This protein binds this small molecule.
Small molecule (SMILES): CC(=O)N[C@H]1[C@H](O[C@H]2[C@H](O)[C@@H](NC(C)=O)CO[C@@H]2CO)O[C@H](CO)[C@@H](O)[C@@H]1O

Binding-site contacts:
Ligand atom C6 contacts residue MAN6 of chain 1.F at 3.4 Å.
Ligand atom C5 contacts residue ASN254 of chain 1.A at 3.6 Å.
Ligand atom N2 contacts residue TYR158 of chain 1.A at 3.8 Å.
Ligand atom C8 contacts residue TYR158 of chain 1.A at 3.0 Å (hydrophobic).
Ligand atom C7 contacts residue TYR158 of chain 1.A at 4.1 Å (hydrophobic).
Ligand atom O5 contacts residue ASN254 of chain 1.A at 2.2 Å (h-bond).
Ligand atom O6 contacts residue MAN6 of chain 1.F at 3.0 Å (h-bond).
Ligand atom C2 contacts residue ASN254 of chain 1.A at 2.6 Å.
Ligand atom O7 contacts residue ASN254 of chain 1.A at 3.1 Å (h-bond).
Ligand atom O7 contacts residue PRO156 of chain 1.A at 3.7 Å.
Ligand atom C7 contacts residue GLU161 of chain 1.A at 3.5 Å.
Ligand atom N2 contacts residue MAN6 of chain 1.F at 4.2 Å.
Ligand atom C7 contacts residue TYR160 of chain 1.A at 4.2 Å (hydrophobic).
Ligand atom C7 contacts residue PRO156 of chain 1.A at 3.9 Å (hydrophobic).
Ligand atom C2 contacts residue GLU161 of chain 1.A at 4.2 Å.
Ligand atom N2 contacts residue ASN254 of chain 1.A at 2.5 Å (h-bond).
Ligand atom O7 contacts residue GLU161 of chain 1.A at 2.5 Å (salt-bridge).
Ligand atom C5 contacts residue PRO156 of chain 1.A at 4.1 Å (hydrophobic).
Ligand atom C1 contacts residue ASN254 of chain 1.A at 1.4 Å.
Ligand atom C2 contacts residue TYR158 of chain 1.A at 4.3 Å (hydrophobic).
Ligand atom C4 contacts residue PRO156 of chain 1.A at 4.3 Å (hydrophobic).
Ligand atom C8 contacts residue PRO156 of chain 1.A at 4.0 Å (hydrophobic).
Ligand atom N2 contacts residue GLU161 of chain 1.A at 4.3 Å.
Ligand atom C8 contacts residue GLU161 of chain 1.A at 4.3 Å.
Ligand atom C8 contacts residue ASN254 of chain 1.A at 3.7 Å.
Ligand atom C8 contacts residue TYR160 of chain 1.A at 3.4 Å (hydrophobic).
Ligand atom C3 contacts residue PRO156 of chain 1.A at 3.9 Å (hydrophobic).
Ligand atom C3 contacts residue ASN254 of chain 1.A at 3.9 Å.
Ligand atom C7 contacts residue ASN254 of chain 1.A at 2.8 Å.
Ligand atom C8 contacts residue PRO157 of chain 1.A at 4.4 Å (hydrophobic).
Ligand atom C1 contacts residue TYR158 of chain 1.A at 3.7 Å (hydrophobic).
Ligand atom O4 contacts residue PRO156 of chain 1.A at 3.9 Å.
Ligand atom C4 contacts residue ASN254 of chain 1.A at 4.2 Å.
Ligand atom C8 contacts residue MAN6 of chain 1.F at 3.8 Å.

Sequence of chain 1.A:
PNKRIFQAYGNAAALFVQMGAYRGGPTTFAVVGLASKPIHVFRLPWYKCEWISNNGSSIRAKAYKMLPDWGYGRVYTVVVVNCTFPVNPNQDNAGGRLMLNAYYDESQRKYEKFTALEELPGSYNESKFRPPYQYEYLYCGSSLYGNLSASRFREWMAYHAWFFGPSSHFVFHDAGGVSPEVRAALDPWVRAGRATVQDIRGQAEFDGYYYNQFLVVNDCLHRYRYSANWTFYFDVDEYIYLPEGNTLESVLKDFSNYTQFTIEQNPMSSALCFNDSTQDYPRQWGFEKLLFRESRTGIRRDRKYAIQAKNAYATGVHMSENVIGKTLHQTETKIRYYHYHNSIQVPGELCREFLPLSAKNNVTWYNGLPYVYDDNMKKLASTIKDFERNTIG